Sequence of chain 22.A:
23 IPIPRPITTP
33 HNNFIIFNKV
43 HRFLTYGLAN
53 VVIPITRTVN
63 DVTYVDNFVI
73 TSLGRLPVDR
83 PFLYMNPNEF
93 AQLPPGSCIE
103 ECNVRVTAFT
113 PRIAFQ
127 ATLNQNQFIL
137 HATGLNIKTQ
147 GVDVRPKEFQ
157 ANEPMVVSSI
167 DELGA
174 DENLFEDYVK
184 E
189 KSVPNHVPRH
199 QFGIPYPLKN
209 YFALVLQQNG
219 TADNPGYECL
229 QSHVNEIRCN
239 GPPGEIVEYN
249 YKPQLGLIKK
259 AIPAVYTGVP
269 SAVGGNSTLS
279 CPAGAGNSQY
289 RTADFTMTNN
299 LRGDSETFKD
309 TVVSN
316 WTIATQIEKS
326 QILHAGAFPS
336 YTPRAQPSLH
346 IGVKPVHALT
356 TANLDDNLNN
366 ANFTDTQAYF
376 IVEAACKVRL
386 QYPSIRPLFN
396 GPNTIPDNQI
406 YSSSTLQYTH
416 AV

The small molecule below binds the protein below.
Small molecule (SMILES): Cc1cn([C@H]2C[C@H](O[P](=O)(O)OC[C@H]3O[C@@H](n4cc(C)c(=O)[nH]c4=O)C[C@@H]3O)[C@@H](CO[P](=O)(O)O[C@H]3C[C@H](n4ccc(=O)[nH]c4=O)O[C@@H]3COP(=O)=O)O2)c(=O)[nH]c1=O

Binding-site contacts:
Ligand atom O4 contacts residue ALA259 of chain 22.A at 3.2 Å.
Ligand atom OP2 contacts residue GLU102 of chain 22.A at 3.5 Å (salt-bridge).
Ligand atom C6 contacts residue GLY98 of chain 22.A at 4.1 Å.
Ligand atom OP1 contacts residue GLN252 of chain 22.A at 3.7 Å.
Ligand atom P contacts residue PHE333 of chain 22.A at 3.8 Å.
Ligand atom N3 contacts residue PRO334 of chain 22.A at 3.5 Å.
Ligand atom O4' contacts residue PRO334 of chain 22.A at 4.0 Å.
Ligand atom O4' contacts residue LEU328 of chain 22.A at 3.0 Å.
Ligand atom C2' contacts residue LEU328 of chain 22.A at 3.7 Å (hydrophobic).
Ligand atom O3' contacts residue PHE333 of chain 22.A at 3.5 Å.
Ligand atom C5' contacts residue GLN252 of chain 22.A at 3.4 Å.
Ligand atom C4' contacts residue LEU328 of chain 22.A at 4.1 Å (hydrophobic).
Ligand atom C4 contacts residue PRO334 of chain 22.A at 3.6 Å (hydrophobic).
Ligand atom C4' contacts residue GLN252 of chain 22.A at 3.5 Å.
Ligand atom O4 contacts residue GLY98 of chain 22.A at 2.8 Å (h-bond).
Ligand atom O2 contacts residue LEU328 of chain 22.A at 2.2 Å.
Ligand atom OP2 contacts residue GLN252 of chain 22.A at 4.1 Å.
Ligand atom C5 contacts residue GLY98 of chain 22.A at 2.9 Å.
Ligand atom C2 contacts residue LEU328 of chain 22.A at 3.0 Å (hydrophobic).
Ligand atom C7 contacts residue TYR336 of chain 22.A at 3.6 Å (hydrophobic).
Ligand atom OP1 contacts residue ARG391 of chain 22.A at 3.8 Å.
Ligand atom O5' contacts residue PHE333 of chain 22.A at 3.8 Å.
Ligand atom C1' contacts residue PHE333 of chain 22.A at 3.1 Å (hydrophobic).
Ligand atom C4 contacts residue GLY98 of chain 22.A at 3.2 Å.
Ligand atom N1 contacts residue LEU328 of chain 22.A at 3.8 Å.
Ligand atom N3 contacts residue LEU328 of chain 22.A at 3.9 Å.
Ligand atom C3' contacts residue PHE333 of chain 22.A at 3.8 Å (hydrophobic).
Ligand atom O4 contacts residue PRO334 of chain 22.A at 3.7 Å.
Ligand atom C6 contacts residue PHE333 of chain 22.A at 3.7 Å (hydrophobic).
Ligand atom O4' contacts residue GLN252 of chain 22.A at 3.9 Å.
Ligand atom O5' contacts residue GLN252 of chain 22.A at 3.1 Å (h-bond).
Ligand atom OP2 contacts residue PHE333 of chain 22.A at 3.3 Å.
Ligand atom OP2 contacts residue ARG391 of chain 22.A at 3.9 Å.
Ligand atom N1 contacts residue PHE333 of chain 22.A at 3.8 Å.
Ligand atom C5' contacts residue PHE333 of chain 22.A at 3.2 Å (hydrophobic).
Ligand atom O5' contacts residue LEU328 of chain 22.A at 3.6 Å.
Ligand atom C2 contacts residue PRO334 of chain 22.A at 3.7 Å (hydrophobic).
Ligand atom C1' contacts residue LEU328 of chain 22.A at 3.9 Å (hydrophobic).
Ligand atom C2' contacts residue PHE333 of chain 22.A at 2.9 Å (hydrophobic).
Ligand atom O2 contacts residue PRO334 of chain 22.A at 3.8 Å.